Binding-site contacts:
Ligand atom O contacts residue GLY29 of chain 1.A at 2.8 Å.
Ligand atom CZ contacts residue ASP48 of chain 1.A at 4.2 Å.
Ligand atom CD1 contacts residue PHE5 of chain 1.A at 4.2 Å (hydrophobic).
Ligand atom OG contacts residue TRP30 of chain 1.A at 3.1 Å (h-bond).
Ligand atom CA contacts residue LYS60 of chain 1.A at 3.7 Å.
Ligand atom CZ contacts residue GLY29 of chain 1.A at 4.0 Å.
Ligand atom CE1 contacts residue CYS44 of chain 1.A at 3.7 Å (hydrophobic).
Ligand atom CA contacts residue ILE18 of chain 1.A at 4.0 Å (hydrophobic).
Ligand atom CD1 contacts residue GLY29 of chain 1.A at 3.9 Å.
Ligand atom N contacts residue LEU2 of chain 1.A at 3.8 Å.
Ligand atom C contacts residue LYS60 of chain 1.A at 3.2 Å.
Ligand atom O contacts residue LEU2 of chain 1.A at 4.1 Å.
Ligand atom CE1 contacts residue TYR21 of chain 1.A at 4.1 Å (hydrophobic).
Ligand atom OH contacts residue CYS44 of chain 1.A at 3.5 Å (h-bond).
Ligand atom CA contacts residue ILE18 of chain 1.A at 3.6 Å (hydrophobic).
Ligand atom CB contacts residue TRP30 of chain 1.A at 2.9 Å (hydrophobic).
Ligand atom N contacts residue ILE18 of chain 1.A at 2.9 Å.
Ligand atom O contacts residue LYS60 of chain 1.A at 3.2 Å (salt-bridge).
Ligand atom CZ contacts residue HIS47 of chain 1.A at 3.6 Å.
Ligand atom CE1 contacts residue GLY29 of chain 1.A at 3.9 Å.
Ligand atom C contacts residue GLY29 of chain 1.A at 4.0 Å.
Ligand atom CE1 contacts residue CYS28 of chain 1.A at 3.8 Å (hydrophobic).
Ligand atom C contacts residue ILE18 of chain 1.A at 3.6 Å (hydrophobic).
Ligand atom OH contacts residue ASP48 of chain 1.A at 3.4 Å (salt-bridge).
Ligand atom CE2 contacts residue GLY29 of chain 1.A at 4.2 Å.
Ligand atom CB contacts residue LEU3 of chain 1.A at 4.0 Å (hydrophobic).
Ligand atom OH contacts residue HIS47 of chain 1.A at 3.1 Å (h-bond).
Ligand atom CB contacts residue LEU2 of chain 1.A at 3.9 Å (hydrophobic).
Ligand atom O contacts residue TRP30 of chain 1.A at 3.8 Å.
Ligand atom CA contacts residue LEU2 of chain 1.A at 3.7 Å (hydrophobic).
Ligand atom CD1 contacts residue TYR21 of chain 1.A at 3.5 Å (hydrophobic).
Ligand atom CE2 contacts residue HIS47 of chain 1.A at 3.8 Å.
Ligand atom CG2 contacts residue LEU2 of chain 1.A at 3.0 Å (hydrophobic).
Ligand atom CB contacts residue GLY29 of chain 1.A at 3.4 Å.
Ligand atom C contacts residue LEU2 of chain 1.A at 4.1 Å (hydrophobic).
Ligand atom CA contacts residue SER22 of chain 1.A at 4.1 Å.
Ligand atom OG contacts residue GLY29 of chain 1.A at 4.0 Å.
Ligand atom C contacts residue ILE18 of chain 1.A at 4.1 Å (hydrophobic).
Ligand atom N contacts residue LEU2 of chain 1.A at 3.9 Å.
Ligand atom CG contacts residue GLY29 of chain 1.A at 4.1 Å.

Sequence of chain 1.A:
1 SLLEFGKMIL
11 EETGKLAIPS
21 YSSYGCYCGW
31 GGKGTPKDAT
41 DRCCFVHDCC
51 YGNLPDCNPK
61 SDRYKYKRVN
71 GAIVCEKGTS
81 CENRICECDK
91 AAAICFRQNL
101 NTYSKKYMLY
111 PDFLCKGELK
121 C

A small-molecule ligand and the protein it binds are described below.
Small molecule (SMILES): CC(C)[C@H](NC(=O)[C@H](C)N)C(=O)N[C@@H](Cc1ccc(O)cc1)C(=O)N[C@H](C=O)CO